Sequence of chain 1.F:
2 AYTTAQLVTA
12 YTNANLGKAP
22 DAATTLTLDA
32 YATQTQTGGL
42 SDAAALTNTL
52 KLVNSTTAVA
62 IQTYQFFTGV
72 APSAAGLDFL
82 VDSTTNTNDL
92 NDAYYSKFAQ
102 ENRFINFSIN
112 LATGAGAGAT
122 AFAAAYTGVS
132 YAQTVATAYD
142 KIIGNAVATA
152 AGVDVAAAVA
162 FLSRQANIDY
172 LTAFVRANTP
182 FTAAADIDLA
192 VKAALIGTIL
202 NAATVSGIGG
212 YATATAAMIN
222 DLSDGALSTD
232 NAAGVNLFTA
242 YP

A small-molecule ligand and the protein it binds are described below.
Small molecule (SMILES): CC(=O)N[C@H]1[C@H](O)[C@H](O)[C@@H](O[C@@H]2[C@H](O)[C@H](O[C@@H]3[C@H](O)[C@@H](O[C@@H]4[C@H](O)[C@@H](O[C@@H]5[C@H](O)[C@H](O[C@@H]6[C@H](O)[C@@H](O)O[C@H](C)[C@H]6NC(C)=O)O[C@H](CO)[C@H]5O)O[C@H](C)[C@H]4NC(C)=O)O[C@H](C)[C@H]3NC(C)=O)O[C@H](CO)[C@H]2O)O[C@@H]1C

Binding-site contacts:
Ligand atom C6 contacts residue TYR171 of chain 1.F at 3.6 Å (hydrophobic).
Ligand atom O7 contacts residue LYS98 of chain 1.F at 3.7 Å.
Ligand atom O2 contacts residue ASN202 of chain 1.F at 3.9 Å.
Ligand atom C8 contacts residue ASN103 of chain 1.F at 3.3 Å.
Ligand atom C3 contacts residue PHE162 of chain 1.F at 3.8 Å (hydrophobic).
Ligand atom C2 contacts residue TYR171 of chain 1.F at 3.9 Å (hydrophobic).
Ligand atom C8 contacts residue THR199 of chain 1.F at 3.7 Å.
Ligand atom C4 contacts residue ASN103 of chain 1.F at 3.9 Å.
Ligand atom C8 contacts residue ALA100 of chain 1.F at 3.6 Å (hydrophobic).
Ligand atom C3 contacts residue GLU102 of chain 1.F at 3.4 Å.
Ligand atom O7 contacts residue TYR140 of chain 1.F at 2.5 Å (h-bond).
Ligand atom O3 contacts residue GLU102 of chain 1.F at 3.8 Å.
Ligand atom C8 contacts residue ARG165 of chain 1.F at 3.7 Å.
Ligand atom C8 contacts residue TYR140 of chain 1.F at 3.9 Å (hydrophobic).
Ligand atom N4 contacts residue GLU102 of chain 1.F at 3.7 Å.
Ligand atom C6 contacts residue LEU163 of chain 1.F at 3.8 Å (hydrophobic).
Ligand atom O7 contacts residue PHE162 of chain 1.F at 3.6 Å.
Ligand atom O3 contacts residue VAL154 of chain 1.F at 3.2 Å.
Ligand atom C1 contacts residue GLU102 of chain 1.F at 3.4 Å.
Ligand atom O7 contacts residue VAL154 of chain 1.F at 3.5 Å.
Ligand atom C7 contacts residue LYS98 of chain 1.F at 3.5 Å.
Ligand atom C8 contacts residue LYS98 of chain 1.F at 3.3 Å.
Ligand atom C1 contacts residue PHE162 of chain 1.F at 3.7 Å (hydrophobic).
Ligand atom O7 contacts residue ALA159 of chain 1.F at 3.7 Å.
Ligand atom O2 contacts residue TYR171 of chain 1.F at 3.3 Å (h-bond).
Ligand atom O7 contacts residue ARG165 of chain 1.F at 2.5 Å (salt-bridge).
Ligand atom O2 contacts residue ASN103 of chain 1.F at 3.0 Å (h-bond).
Ligand atom C8 contacts residue ASN168 of chain 1.F at 3.5 Å.
Ligand atom C8 contacts residue SER207 of chain 1.F at 3.8 Å.
Ligand atom C7 contacts residue TYR140 of chain 1.F at 3.5 Å (hydrophobic).
Ligand atom C6 contacts residue ALA203 of chain 1.F at 3.8 Å (hydrophobic).
Ligand atom N4 contacts residue ARG165 of chain 1.F at 3.9 Å.
Ligand atom O3 contacts residue ASN103 of chain 1.F at 3.6 Å.
Ligand atom O5 contacts residue PHE162 of chain 1.F at 3.6 Å.
Ligand atom O2 contacts residue ASN103 of chain 1.F at 3.7 Å.
Ligand atom C7 contacts residue ARG165 of chain 1.F at 3.3 Å.
Ligand atom C2 contacts residue TYR171 of chain 1.F at 3.9 Å (hydrophobic).
Ligand atom C2 contacts residue GLU102 of chain 1.F at 3.6 Å.
Ligand atom O2 contacts residue GLU102 of chain 1.F at 3.3 Å (salt-bridge).
Ligand atom C6 contacts residue ARG165 of chain 1.F at 3.5 Å.